Binding-site contacts:
Ligand atom O4 contacts residue THR348 of chain 1.B at 3.7 Å.
Ligand atom O3 contacts residue PHE347 of chain 1.B at 4.2 Å.
Ligand atom O5 contacts residue THR348 of chain 1.B at 3.8 Å.
Ligand atom O4 contacts residue ALA310 of chain 1.B at 4.0 Å.
Ligand atom O5 contacts residue ASN346 of chain 1.B at 4.0 Å.
Ligand atom C2 contacts residue ASN346 of chain 1.B at 3.8 Å.
Ligand atom C1 contacts residue ASN638 of chain 1.B at 4.5 Å.
Ligand atom O1 contacts residue ASN638 of chain 1.B at 3.4 Å.
Ligand atom O1 contacts residue PHE347 of chain 1.B at 4.1 Å.
Ligand atom C3 contacts residue ASN346 of chain 1.B at 4.4 Å.
Ligand atom C4 contacts residue THR348 of chain 1.B at 4.1 Å.
Ligand atom O5 contacts residue PHE347 of chain 1.B at 4.2 Å.
Ligand atom C3 contacts residue PHE347 of chain 1.B at 4.5 Å (hydrophobic).

This small molecule binds to this protein.
Small molecule (SMILES): O=C([O-])CC(=O)C(=O)O

Sequence of chain 1.B:
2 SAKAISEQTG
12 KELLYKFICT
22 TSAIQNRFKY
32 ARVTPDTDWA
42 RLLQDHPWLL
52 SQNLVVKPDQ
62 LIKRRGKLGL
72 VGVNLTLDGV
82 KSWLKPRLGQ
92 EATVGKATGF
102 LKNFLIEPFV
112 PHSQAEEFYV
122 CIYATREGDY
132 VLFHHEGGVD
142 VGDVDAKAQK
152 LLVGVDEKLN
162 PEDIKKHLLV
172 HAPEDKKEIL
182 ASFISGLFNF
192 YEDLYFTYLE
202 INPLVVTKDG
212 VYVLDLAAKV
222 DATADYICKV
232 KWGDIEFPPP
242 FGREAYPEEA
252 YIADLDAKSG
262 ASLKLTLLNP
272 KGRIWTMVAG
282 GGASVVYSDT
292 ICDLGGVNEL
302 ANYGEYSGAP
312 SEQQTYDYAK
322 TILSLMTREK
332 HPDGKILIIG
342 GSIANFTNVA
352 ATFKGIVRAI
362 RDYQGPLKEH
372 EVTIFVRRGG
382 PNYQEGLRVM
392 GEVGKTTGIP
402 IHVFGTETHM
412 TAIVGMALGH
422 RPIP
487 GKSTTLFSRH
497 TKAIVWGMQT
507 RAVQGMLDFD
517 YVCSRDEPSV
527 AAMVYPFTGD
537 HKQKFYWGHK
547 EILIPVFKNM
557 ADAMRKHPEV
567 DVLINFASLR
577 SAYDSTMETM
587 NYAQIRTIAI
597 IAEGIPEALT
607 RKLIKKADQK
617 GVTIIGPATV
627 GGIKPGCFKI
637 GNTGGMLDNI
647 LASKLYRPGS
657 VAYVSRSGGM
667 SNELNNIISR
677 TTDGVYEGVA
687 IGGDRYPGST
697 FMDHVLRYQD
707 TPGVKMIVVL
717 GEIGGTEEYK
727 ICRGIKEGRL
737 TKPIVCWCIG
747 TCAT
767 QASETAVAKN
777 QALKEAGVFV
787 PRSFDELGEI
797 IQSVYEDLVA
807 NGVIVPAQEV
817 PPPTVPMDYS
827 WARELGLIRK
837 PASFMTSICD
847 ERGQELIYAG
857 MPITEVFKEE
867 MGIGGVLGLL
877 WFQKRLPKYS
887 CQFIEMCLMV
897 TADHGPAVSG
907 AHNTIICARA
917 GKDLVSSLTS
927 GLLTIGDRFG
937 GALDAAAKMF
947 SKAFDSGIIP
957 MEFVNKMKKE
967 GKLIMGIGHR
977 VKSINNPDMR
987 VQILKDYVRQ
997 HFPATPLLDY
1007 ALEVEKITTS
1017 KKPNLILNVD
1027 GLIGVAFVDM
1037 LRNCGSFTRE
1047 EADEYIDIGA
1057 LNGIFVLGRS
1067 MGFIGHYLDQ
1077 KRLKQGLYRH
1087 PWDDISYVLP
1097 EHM